Binding-site contacts:
Ligand atom C contacts residue THR109 of chain 2.B at 3.3 Å.
Ligand atom O3P contacts residue SER234 of chain 2.B at 3.5 Å (h-bond).
Ligand atom O1 contacts residue GLY110 of chain 2.B at 2.6 Å (h-bond).
Ligand atom C4A contacts residue LYS86 of chain 2.B at 3.3 Å.
Ligand atom C contacts residue GLY110 of chain 2.B at 3.5 Å.
Ligand atom O2P contacts residue HIS85 of chain 2.B at 3.1 Å (h-bond).
Ligand atom N1 contacts residue SER376 of chain 2.B at 2.6 Å (h-bond).
Ligand atom O1P contacts residue THR189 of chain 2.B at 2.6 Å (h-bond).
Ligand atom O1P contacts residue SER234 of chain 2.B at 2.6 Å (h-bond).
Ligand atom O1 contacts residue THR109 of chain 2.B at 2.6 Å (h-bond).
Ligand atom C5 contacts residue LEU165 of chain 2.B at 3.5 Å (hydrophobic).
Ligand atom C2 contacts residue GLU108 of chain 2.B at 3.2 Å.
Ligand atom O1P contacts residue LYS86 of chain 2.B at 3.1 Å (salt-bridge).
Ligand atom O1 contacts residue ALA111 of chain 2.B at 3.5 Å (h-bond).
Ligand atom OXT contacts residue THR109 of chain 2.B at 3.5 Å (h-bond).
Ligand atom O2P contacts residue ASN235 of chain 2.B at 2.8 Å (h-bond).
Ligand atom N1 contacts residue GLU349 of chain 2.B at 3.5 Å.
Ligand atom OXT contacts residue ALA113 of chain 2.B at 3.0 Å (h-bond).
Ligand atom O3P contacts residue GLY233 of chain 2.B at 2.8 Å (h-bond).
Ligand atom OXT contacts residue HIS114 of chain 2.B at 2.7 Å (h-bond).
Ligand atom O contacts residue GLU108 of chain 2.B at 2.5 Å (salt-bridge).
Ligand atom C61 contacts residue SER376 of chain 2.B at 3.4 Å.
Ligand atom O1P contacts residue GLY233 of chain 2.B at 3.6 Å (h-bond).
Ligand atom N2 contacts residue LYS86 of chain 2.B at 3.5 Å.
Ligand atom C4A contacts residue GLY302 of chain 2.B at 3.3 Å.
Ligand atom O3P contacts residue GLY231 of chain 2.B at 2.8 Å (h-bond).
Ligand atom C1 contacts residue LEU165 of chain 2.B at 3.5 Å (hydrophobic).
Ligand atom N2 contacts residue GLY302 of chain 2.B at 3.5 Å.
Ligand atom C4 contacts residue THR189 of chain 2.B at 3.3 Å.
Ligand atom C6 contacts residue LEU165 of chain 2.B at 3.2 Å (hydrophobic).
Ligand atom O4P contacts residue LYS86 of chain 2.B at 3.3 Å (salt-bridge).
Ligand atom P contacts residue SER234 of chain 2.B at 3.5 Å.
Ligand atom C61 contacts residue CYS229 of chain 2.B at 3.5 Å (hydrophobic).
Ligand atom C contacts residue ALA111 of chain 2.B at 3.4 Å (hydrophobic).
Ligand atom N2 contacts residue ALA111 of chain 2.B at 3.4 Å.
Ligand atom O3 contacts residue ALA113 of chain 2.B at 3.4 Å.
Ligand atom N contacts residue LYS86 of chain 2.B at 3.1 Å (salt-bridge).
Ligand atom C3 contacts residue GLU108 of chain 2.B at 3.3 Å.
Ligand atom O2P contacts residue SER234 of chain 2.B at 3.2 Å (h-bond).
Ligand atom O3P contacts residue GLY232 of chain 2.B at 3.0 Å (h-bond).

Sequence of chain 2.B:
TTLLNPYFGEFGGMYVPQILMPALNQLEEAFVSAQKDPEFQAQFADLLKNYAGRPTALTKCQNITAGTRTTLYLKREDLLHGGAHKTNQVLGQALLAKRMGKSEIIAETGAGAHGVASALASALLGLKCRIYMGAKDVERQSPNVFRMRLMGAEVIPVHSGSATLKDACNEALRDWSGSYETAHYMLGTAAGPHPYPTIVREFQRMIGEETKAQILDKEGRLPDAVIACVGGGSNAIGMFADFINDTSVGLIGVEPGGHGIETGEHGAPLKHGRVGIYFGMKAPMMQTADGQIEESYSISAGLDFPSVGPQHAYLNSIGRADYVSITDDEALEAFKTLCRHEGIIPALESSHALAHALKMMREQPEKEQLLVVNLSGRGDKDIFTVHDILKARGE

The protein below binds the small molecule below.
Small molecule (SMILES): Cc1ncc(COP(=O)(O)O)c(C/N=C(\CNc2ccccc2O)C(=O)O)c1O